Sequence of chain 53.C:
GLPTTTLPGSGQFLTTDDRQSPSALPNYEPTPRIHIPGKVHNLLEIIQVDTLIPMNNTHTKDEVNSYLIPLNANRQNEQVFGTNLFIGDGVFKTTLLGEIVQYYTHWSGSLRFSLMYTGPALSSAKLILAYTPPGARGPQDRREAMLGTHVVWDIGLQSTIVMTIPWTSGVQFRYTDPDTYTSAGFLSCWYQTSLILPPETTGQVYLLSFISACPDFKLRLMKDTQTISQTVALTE

A protein and the small-molecule ligand that binds it are described below.
Small molecule (SMILES): Cc1cc(CCCCCCCOc2ccc(C3=N[C@@H](C)CO3)cc2)on1

Sequence of chain 53.A:
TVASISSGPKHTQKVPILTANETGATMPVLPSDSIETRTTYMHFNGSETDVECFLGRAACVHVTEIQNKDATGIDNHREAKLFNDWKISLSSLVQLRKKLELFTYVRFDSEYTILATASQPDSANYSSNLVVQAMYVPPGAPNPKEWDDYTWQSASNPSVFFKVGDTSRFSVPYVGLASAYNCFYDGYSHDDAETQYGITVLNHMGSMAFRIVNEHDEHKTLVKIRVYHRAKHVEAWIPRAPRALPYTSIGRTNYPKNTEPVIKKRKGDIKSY

Binding-site contacts:
Ligand atom C5 contacts residue PHE186 of chain 53.A at 3.5 Å (hydrophobic).
Ligand atom C7C contacts residue TYR197 of chain 53.A at 3.8 Å (hydrophobic).
Ligand atom C31 contacts residue PRO174 of chain 53.A at 3.4 Å (hydrophobic).
Ligand atom C5 contacts residue TYR152 of chain 53.A at 3.8 Å (hydrophobic).
Ligand atom C6B contacts residue TYR197 of chain 53.A at 3.6 Å (hydrophobic).
Ligand atom C2C contacts residue VAL188 of chain 53.A at 3.2 Å (hydrophobic).
Ligand atom O1 contacts residue VAL188 of chain 53.A at 3.8 Å.
Ligand atom O1B contacts residue TYR128 of chain 53.A at 3.9 Å.
Ligand atom C4 contacts residue TYR152 of chain 53.A at 3.9 Å (hydrophobic).
Ligand atom C31 contacts residue ALA150 of chain 53.A at 3.5 Å (hydrophobic).
Ligand atom C2B contacts residue MET221 of chain 53.A at 3.6 Å (hydrophobic).
Ligand atom C3 contacts residue PHE186 of chain 53.A at 3.8 Å (hydrophobic).
Ligand atom O1 contacts residue TYR152 of chain 53.A at 3.9 Å.
Ligand atom O1 contacts residue PHE186 of chain 53.A at 3.5 Å.
Ligand atom C4C contacts residue TYR152 of chain 53.A at 3.8 Å (hydrophobic).
Ligand atom C1B contacts residue MET221 of chain 53.A at 4.0 Å (hydrophobic).
Ligand atom C31 contacts residue SER175 of chain 53.A at 3.6 Å.
Ligand atom N2 contacts residue ALA24 of chain 53.C at 3.4 Å.
Ligand atom O1B contacts residue MET221 of chain 53.A at 3.4 Å.
Ligand atom C5C contacts residue TYR128 of chain 53.A at 3.5 Å (hydrophobic).
Ligand atom C4 contacts residue PHE186 of chain 53.A at 3.6 Å (hydrophobic).
Ligand atom C3C contacts residue VAL188 of chain 53.A at 3.3 Å (hydrophobic).
Ligand atom C4C contacts residue ILE104 of chain 53.A at 3.7 Å (hydrophobic).
Ligand atom C6C contacts residue MET221 of chain 53.A at 3.7 Å (hydrophobic).
Ligand atom CM1 contacts residue SER107 of chain 53.A at 3.6 Å.
Ligand atom C7C contacts residue TYR128 of chain 53.A at 3.6 Å (hydrophobic).
Ligand atom C5C contacts residue ILE104 of chain 53.A at 3.5 Å (hydrophobic).
Ligand atom N2 contacts residue PRO174 of chain 53.A at 3.9 Å.
Ligand atom C3C contacts residue TYR128 of chain 53.A at 3.9 Å (hydrophobic).
Ligand atom N2 contacts residue PHE186 of chain 53.A at 3.7 Å.
Ligand atom C1C contacts residue TYR152 of chain 53.A at 4.0 Å (hydrophobic).
Ligand atom C4 contacts residue MET224 of chain 53.A at 3.8 Å (hydrophobic).
Ligand atom C3 contacts residue PRO174 of chain 53.A at 3.8 Å (hydrophobic).
Ligand atom O1 contacts residue ALA24 of chain 53.C at 3.6 Å.
Ligand atom O1B contacts residue ILE104 of chain 53.A at 3.8 Å.
Ligand atom C3B contacts residue MET221 of chain 53.A at 4.0 Å (hydrophobic).
Ligand atom C31 contacts residue VAL176 of chain 53.A at 3.3 Å (hydrophobic).
Ligand atom C5B contacts residue LEU106 of chain 53.A at 3.7 Å (hydrophobic).
Ligand atom C6C contacts residue VAL191 of chain 53.A at 3.2 Å (hydrophobic).
Ligand atom C5B contacts residue TYR197 of chain 53.A at 3.7 Å (hydrophobic).